A small-molecule ligand and the protein it binds are described below.
Small molecule (SMILES): CC(=O)N[C@H]1[C@@H](O[C@H]2[C@H](O)[C@@H](NC(C)=O)CO[C@@H]2CO)O[C@H](CO)[C@@H](O[C@@H]2O[C@H](CO)[C@@H](O)[C@H](O)[C@@H]2O)[C@@H]1O

Binding-site contacts:
Ligand atom C3 contacts residue ASN243 of chain 1.B at 3.9 Å.
Ligand atom O5 contacts residue ASN243 of chain 1.B at 2.4 Å (h-bond).
Ligand atom C2 contacts residue ASN243 of chain 1.B at 2.5 Å.
Ligand atom N2 contacts residue TRP149 of chain 1.B at 3.4 Å.
Ligand atom O3 contacts residue TRP149 of chain 1.B at 4.3 Å.
Ligand atom C3 contacts residue TRP149 of chain 1.B at 3.9 Å (hydrophobic).
Ligand atom O7 contacts residue ASN243 of chain 1.B at 3.6 Å (h-bond).
Ligand atom C4 contacts residue ASN243 of chain 1.B at 4.3 Å.
Ligand atom C8 contacts residue TRP149 of chain 1.B at 3.5 Å (hydrophobic).
Ligand atom C7 contacts residue ASN243 of chain 1.B at 3.5 Å.
Ligand atom C1 contacts residue ASN243 of chain 1.B at 1.5 Å.
Ligand atom N2 contacts residue ASN243 of chain 1.B at 3.0 Å (h-bond).
Ligand atom C5 contacts residue ASN243 of chain 1.B at 3.7 Å.
Ligand atom C2 contacts residue TRP149 of chain 1.B at 4.1 Å (hydrophobic).
Ligand atom C7 contacts residue TRP149 of chain 1.B at 3.9 Å (hydrophobic).
Ligand atom O7 contacts residue THR150 of chain 1.B at 3.7 Å.
Ligand atom C1 contacts residue TRP149 of chain 1.B at 3.7 Å (hydrophobic).

Sequence of chain 1.B:
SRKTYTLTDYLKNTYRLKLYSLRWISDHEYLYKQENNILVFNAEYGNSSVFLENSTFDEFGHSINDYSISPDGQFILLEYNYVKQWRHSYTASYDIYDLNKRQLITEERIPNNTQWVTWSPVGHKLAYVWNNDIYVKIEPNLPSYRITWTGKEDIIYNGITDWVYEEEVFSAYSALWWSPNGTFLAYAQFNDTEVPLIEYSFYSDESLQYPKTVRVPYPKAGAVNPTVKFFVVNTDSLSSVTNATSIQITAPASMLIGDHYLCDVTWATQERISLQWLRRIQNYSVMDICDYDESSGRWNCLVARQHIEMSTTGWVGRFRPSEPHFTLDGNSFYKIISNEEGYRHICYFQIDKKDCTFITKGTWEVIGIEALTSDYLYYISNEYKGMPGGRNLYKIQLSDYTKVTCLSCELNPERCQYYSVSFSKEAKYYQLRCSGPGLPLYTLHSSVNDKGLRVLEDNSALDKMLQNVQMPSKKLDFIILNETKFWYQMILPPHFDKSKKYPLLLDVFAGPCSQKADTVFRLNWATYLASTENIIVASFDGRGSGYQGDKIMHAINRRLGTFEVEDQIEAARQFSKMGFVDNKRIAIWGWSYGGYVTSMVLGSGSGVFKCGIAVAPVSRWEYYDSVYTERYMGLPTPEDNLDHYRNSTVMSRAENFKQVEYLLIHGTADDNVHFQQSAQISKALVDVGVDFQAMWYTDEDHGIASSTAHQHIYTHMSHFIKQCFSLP